The protein below binds the small molecule below.
Small molecule (SMILES): CC(=O)N[C@H]1[C@H](O[C@H]2[C@H](O)[C@@H](NC(C)=O)CO[C@@H]2CO)O[C@H](CO)[C@@H](O)[C@@H]1O

Binding-site contacts:
Ligand atom O5 contacts residue THR124 of chain 1.A at 4.2 Å.
Ligand atom C6 contacts residue VAL171 of chain 1.A at 4.4 Å (hydrophobic).
Ligand atom C5 contacts residue VAL127 of chain 1.A at 4.0 Å (hydrophobic).
Ligand atom C8 contacts residue ALA123 of chain 1.A at 4.0 Å (hydrophobic).
Ligand atom C1 contacts residue THR124 of chain 1.A at 3.1 Å.
Ligand atom O5 contacts residue VAL127 of chain 1.A at 3.7 Å.
Ligand atom C8 contacts residue THR124 of chain 1.A at 3.4 Å.
Ligand atom C2 contacts residue ASN125 of chain 1.A at 4.1 Å.
Ligand atom C1 contacts residue ASN122 of chain 1.A at 1.4 Å.
Ligand atom O6 contacts residue VAL127 of chain 1.A at 3.6 Å.
Ligand atom C6 contacts residue ASN125 of chain 1.A at 4.3 Å.
Ligand atom C4 contacts residue THR124 of chain 1.A at 4.3 Å.
Ligand atom C3 contacts residue THR124 of chain 1.A at 3.1 Å.
Ligand atom C5 contacts residue ASN122 of chain 1.A at 3.7 Å.
Ligand atom C7 contacts residue VAL171 of chain 1.A at 4.3 Å (hydrophobic).
Ligand atom C8 contacts residue ASN125 of chain 1.A at 3.7 Å.
Ligand atom C5 contacts residue THR124 of chain 1.A at 4.4 Å.
Ligand atom C7 contacts residue ASN122 of chain 1.A at 3.5 Å.
Ligand atom C4 contacts residue ASN122 of chain 1.A at 4.2 Å.
Ligand atom C7 contacts residue THR124 of chain 1.A at 3.6 Å.
Ligand atom C2 contacts residue THR124 of chain 1.A at 3.0 Å.
Ligand atom O3 contacts residue THR124 of chain 1.A at 3.9 Å.
Ligand atom O3 contacts residue ASN125 of chain 1.A at 4.4 Å.
Ligand atom N2 contacts residue ASN122 of chain 1.A at 2.9 Å (h-bond).
Ligand atom C6 contacts residue VAL127 of chain 1.A at 3.5 Å (hydrophobic).
Ligand atom O4 contacts residue ASN125 of chain 1.A at 3.4 Å (h-bond).
Ligand atom O7 contacts residue ASN122 of chain 1.A at 3.7 Å.
Ligand atom O7 contacts residue VAL171 of chain 1.A at 3.6 Å.
Ligand atom C7 contacts residue GLU154 of chain 1.A at 3.8 Å.
Ligand atom C3 contacts residue ASN122 of chain 1.A at 3.8 Å.
Ligand atom C1 contacts residue ASN125 of chain 1.A at 3.8 Å.
Ligand atom C8 contacts residue GLU154 of chain 1.A at 3.7 Å.
Ligand atom O7 contacts residue GLU154 of chain 1.A at 3.3 Å (salt-bridge).
Ligand atom C3 contacts residue ASN125 of chain 1.A at 3.3 Å.
Ligand atom C4 contacts residue ASN125 of chain 1.A at 3.5 Å.
Ligand atom O5 contacts residue ASN122 of chain 1.A at 2.4 Å (h-bond).
Ligand atom C5 contacts residue ASN125 of chain 1.A at 3.2 Å.
Ligand atom O5 contacts residue ASN125 of chain 1.A at 4.0 Å.
Ligand atom C2 contacts residue ASN122 of chain 1.A at 2.4 Å.
Ligand atom N2 contacts residue THR124 of chain 1.A at 2.4 Å (h-bond).

Sequence of chain 1.A:
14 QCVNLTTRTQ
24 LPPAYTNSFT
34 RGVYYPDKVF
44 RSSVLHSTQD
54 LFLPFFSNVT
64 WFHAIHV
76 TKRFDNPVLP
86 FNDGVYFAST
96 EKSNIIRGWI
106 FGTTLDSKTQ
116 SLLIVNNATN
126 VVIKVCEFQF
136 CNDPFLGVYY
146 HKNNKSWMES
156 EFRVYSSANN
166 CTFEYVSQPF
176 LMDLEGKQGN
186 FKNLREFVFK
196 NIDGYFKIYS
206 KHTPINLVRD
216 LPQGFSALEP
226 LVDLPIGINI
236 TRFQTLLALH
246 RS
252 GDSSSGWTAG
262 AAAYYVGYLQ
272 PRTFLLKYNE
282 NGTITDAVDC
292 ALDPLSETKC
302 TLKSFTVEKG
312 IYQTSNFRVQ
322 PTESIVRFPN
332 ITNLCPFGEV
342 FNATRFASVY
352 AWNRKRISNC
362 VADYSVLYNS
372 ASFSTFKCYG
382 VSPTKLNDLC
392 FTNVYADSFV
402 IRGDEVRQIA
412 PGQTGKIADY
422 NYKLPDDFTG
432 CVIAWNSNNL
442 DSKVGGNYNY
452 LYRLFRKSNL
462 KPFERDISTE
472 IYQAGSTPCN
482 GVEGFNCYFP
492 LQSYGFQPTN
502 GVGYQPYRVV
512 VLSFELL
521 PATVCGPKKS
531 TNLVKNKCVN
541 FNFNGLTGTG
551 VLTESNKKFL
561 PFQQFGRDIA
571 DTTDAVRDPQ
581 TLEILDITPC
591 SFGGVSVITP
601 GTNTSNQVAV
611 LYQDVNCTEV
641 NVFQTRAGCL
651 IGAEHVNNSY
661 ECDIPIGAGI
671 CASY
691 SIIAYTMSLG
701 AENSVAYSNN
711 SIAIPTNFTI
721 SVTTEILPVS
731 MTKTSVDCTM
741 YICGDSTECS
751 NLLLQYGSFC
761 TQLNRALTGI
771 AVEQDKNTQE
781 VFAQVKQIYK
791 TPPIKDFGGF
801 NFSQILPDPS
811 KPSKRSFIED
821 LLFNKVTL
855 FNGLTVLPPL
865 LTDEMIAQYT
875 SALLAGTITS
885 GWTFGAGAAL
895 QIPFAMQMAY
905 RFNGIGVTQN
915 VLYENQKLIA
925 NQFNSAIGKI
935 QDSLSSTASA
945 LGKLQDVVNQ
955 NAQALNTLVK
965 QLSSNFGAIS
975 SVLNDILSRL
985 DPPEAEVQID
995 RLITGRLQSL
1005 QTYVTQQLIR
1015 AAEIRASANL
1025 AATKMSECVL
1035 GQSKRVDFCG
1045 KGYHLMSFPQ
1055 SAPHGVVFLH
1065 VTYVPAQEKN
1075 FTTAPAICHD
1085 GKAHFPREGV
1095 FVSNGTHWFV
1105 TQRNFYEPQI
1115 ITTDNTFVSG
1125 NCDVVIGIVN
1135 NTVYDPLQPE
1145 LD